A protein and the small-molecule ligand that binds it are described below.
Small molecule (SMILES): Cc1cn([C@H]2C[C@H](O[P](=O)(O)OC[C@H]3O[C@@H](n4cc(C)c(=O)[nH]c4=O)C[C@@H]3O[P](=O)(O)OC[C@H]3O[C@@H](n4cc(C)c(=O)[nH]c4=O)C[C@@H]3O[P](=O)(O)OC[C@H]3O[C@@H](n4cc(C)c(=O)[nH]c4=O)C[C@@H]3O[P](=O)(O)OC[C@H]3O[C@@H](n4cc(C)c(=O)[nH]c4=O)C[C@@H]3O)[C@@H](CO)O2)c(=O)[nH]c1=O

Binding-site contacts:
Ligand atom C2 contacts residue ASN62 of chain 1.G at 3.2 Å.
Ligand atom O2 contacts residue CYS530 of chain 1.G at 3.1 Å (h-bond).
Ligand atom C2 contacts residue LEU567 of chain 1.G at 3.5 Å (hydrophobic).
Ligand atom O3' contacts residue PRO129 of chain 1.G at 3.6 Å.
Ligand atom C4 contacts residue VAL528 of chain 1.G at 3.4 Å (hydrophobic).
Ligand atom C3' contacts residue PRO129 of chain 1.G at 3.8 Å (hydrophobic).
Ligand atom C6 contacts residue MET533 of chain 1.G at 3.1 Å (hydrophobic).
Ligand atom C5 contacts residue MET533 of chain 1.G at 3.6 Å (hydrophobic).
Ligand atom O2 contacts residue ASN62 of chain 1.G at 2.8 Å (h-bond).
Ligand atom C3' contacts residue THR15 of chain 1.G at 3.4 Å.
Ligand atom P contacts residue GLY532 of chain 1.G at 3.8 Å.
Ligand atom O2 contacts residue LEU567 of chain 1.G at 3.7 Å.
Ligand atom C2 contacts residue PHE65 of chain 1.G at 3.8 Å (hydrophobic).
Ligand atom N3 contacts residue LEU567 of chain 1.G at 3.7 Å.
Ligand atom OP1 contacts residue HIS61 of chain 1.G at 3.7 Å.
Ligand atom OP1 contacts residue GLY532 of chain 1.G at 2.6 Å (h-bond).
Ligand atom C5' contacts residue GLU14 of chain 1.G at 3.0 Å.
Ligand atom O2 contacts residue LYS529 of chain 1.G at 3.5 Å.
Ligand atom OP2 contacts residue PRO129 of chain 1.G at 3.4 Å.
Ligand atom O4 contacts residue VAL528 of chain 1.G at 3.3 Å (h-bond).
Ligand atom O2 contacts residue VAL528 of chain 1.G at 3.6 Å (h-bond).
Ligand atom C7 contacts residue ASP535 of chain 1.G at 3.3 Å.
Ligand atom O3' contacts residue THR15 of chain 1.G at 2.4 Å (h-bond).
Ligand atom C3' contacts residue GLU14 of chain 1.G at 3.7 Å.
Ligand atom C2 contacts residue VAL528 of chain 1.G at 3.5 Å (hydrophobic).
Ligand atom O5' contacts residue PHE13 of chain 1.G at 3.5 Å (h-bond).
Ligand atom OP1 contacts residue GLU14 of chain 1.G at 3.8 Å.
Ligand atom N3 contacts residue VAL528 of chain 1.G at 2.6 Å (h-bond).
Ligand atom C2' contacts residue TYR148 of chain 1.G at 3.4 Å (hydrophobic).
Ligand atom C1' contacts residue ASN62 of chain 1.G at 3.1 Å.
Ligand atom O2 contacts residue PHE65 of chain 1.G at 2.9 Å.
Ligand atom C2' contacts residue MET533 of chain 1.G at 3.4 Å (hydrophobic).
Ligand atom N1 contacts residue MET533 of chain 1.G at 3.7 Å.
Ligand atom O4' contacts residue ASN62 of chain 1.G at 3.2 Å (h-bond).
Ligand atom C7 contacts residue LYS555 of chain 1.G at 3.7 Å.
Ligand atom C5' contacts residue PRO129 of chain 1.G at 3.2 Å (hydrophobic).
Ligand atom N1 contacts residue LEU567 of chain 1.G at 3.7 Å.
Ligand atom N1 contacts residue ASN62 of chain 1.G at 3.3 Å (h-bond).
Ligand atom OP2 contacts residue VAL130 of chain 1.G at 3.2 Å (h-bond).
Ligand atom OP1 contacts residue ALA531 of chain 1.G at 3.3 Å.

Sequence of chain 1.G:
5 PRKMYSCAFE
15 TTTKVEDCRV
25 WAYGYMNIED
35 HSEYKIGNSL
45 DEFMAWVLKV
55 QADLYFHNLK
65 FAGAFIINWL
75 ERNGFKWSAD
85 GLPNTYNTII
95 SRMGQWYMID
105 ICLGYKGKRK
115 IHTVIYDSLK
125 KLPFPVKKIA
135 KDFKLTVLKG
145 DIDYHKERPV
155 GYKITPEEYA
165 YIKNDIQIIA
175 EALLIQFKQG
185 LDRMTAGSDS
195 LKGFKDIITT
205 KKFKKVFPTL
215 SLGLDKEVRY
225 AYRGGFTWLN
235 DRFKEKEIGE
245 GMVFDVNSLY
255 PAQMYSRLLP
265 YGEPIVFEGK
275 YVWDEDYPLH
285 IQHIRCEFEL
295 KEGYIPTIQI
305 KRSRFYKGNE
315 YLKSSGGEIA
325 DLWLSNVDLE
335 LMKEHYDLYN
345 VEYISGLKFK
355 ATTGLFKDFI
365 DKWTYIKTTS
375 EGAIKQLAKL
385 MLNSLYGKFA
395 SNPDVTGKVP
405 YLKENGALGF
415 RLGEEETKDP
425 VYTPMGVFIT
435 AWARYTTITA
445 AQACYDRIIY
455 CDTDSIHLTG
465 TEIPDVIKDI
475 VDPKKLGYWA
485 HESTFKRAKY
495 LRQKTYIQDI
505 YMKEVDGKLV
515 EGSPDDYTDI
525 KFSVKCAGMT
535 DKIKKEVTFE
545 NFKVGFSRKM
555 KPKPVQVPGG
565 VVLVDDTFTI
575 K